Sequence of chain 1.F:
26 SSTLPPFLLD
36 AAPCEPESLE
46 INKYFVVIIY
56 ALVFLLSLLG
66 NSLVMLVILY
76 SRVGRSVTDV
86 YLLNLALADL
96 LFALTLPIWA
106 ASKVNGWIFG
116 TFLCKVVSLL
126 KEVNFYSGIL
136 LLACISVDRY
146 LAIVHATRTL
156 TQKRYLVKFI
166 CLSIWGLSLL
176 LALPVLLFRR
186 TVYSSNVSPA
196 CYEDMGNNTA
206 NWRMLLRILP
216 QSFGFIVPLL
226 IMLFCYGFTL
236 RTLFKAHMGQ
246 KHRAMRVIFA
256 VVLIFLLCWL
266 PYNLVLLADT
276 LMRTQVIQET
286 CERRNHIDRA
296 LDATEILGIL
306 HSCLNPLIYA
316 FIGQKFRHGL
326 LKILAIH

Binding-site contacts:
Ligand atom C5 contacts residue LEU167 of chain 1.F at 4.5 Å (hydrophobic).
Ligand atom C27 contacts residue LEU124 of chain 1.F at 4.4 Å (hydrophobic).
Ligand atom C26 contacts residue VAL128 of chain 1.F at 4.4 Å (hydrophobic).
Ligand atom C6 contacts residue LEU167 of chain 1.F at 3.4 Å (hydrophobic).
Ligand atom C26 contacts residue LEU125 of chain 1.F at 2.9 Å (hydrophobic).
Ligand atom C17 contacts residue TRP170 of chain 1.F at 3.7 Å (hydrophobic).
Ligand atom C4 contacts residue LEU167 of chain 1.F at 4.3 Å (hydrophobic).
Ligand atom C8 contacts residue TRP170 of chain 1.F at 4.2 Å (hydrophobic).
Ligand atom C9 contacts residue TRP170 of chain 1.F at 3.8 Å (hydrophobic).
Ligand atom C25 contacts residue LEU125 of chain 1.F at 4.5 Å (hydrophobic).
Ligand atom C11 contacts residue LEU92 of chain 1.F at 3.7 Å (hydrophobic).
Ligand atom C15 contacts residue TRP170 of chain 1.F at 4.2 Å (hydrophobic).
Ligand atom C13 contacts residue TRP170 of chain 1.F at 4.3 Å (hydrophobic).
Ligand atom C21 contacts residue LEU96 of chain 1.F at 3.1 Å (hydrophobic).
Ligand atom C7 contacts residue TRP170 of chain 1.F at 3.8 Å (hydrophobic).
Ligand atom C16 contacts residue TRP170 of chain 1.F at 4.1 Å (hydrophobic).
Ligand atom C12 contacts residue LEU92 of chain 1.F at 3.5 Å (hydrophobic).
Ligand atom C2 contacts residue ASN89 of chain 1.F at 3.3 Å.
Ligand atom C1 contacts residue ASN89 of chain 1.F at 3.2 Å.
Ligand atom C16 contacts residue LEU174 of chain 1.F at 4.3 Å (hydrophobic).
Ligand atom C12 contacts residue TRP170 of chain 1.F at 3.8 Å (hydrophobic).
Ligand atom C3 contacts residue ASN89 of chain 1.F at 4.1 Å.
Ligand atom C14 contacts residue TRP170 of chain 1.F at 3.6 Å (hydrophobic).
Ligand atom C11 contacts residue TRP170 of chain 1.F at 4.4 Å (hydrophobic).
Ligand atom C7 contacts residue LEU167 of chain 1.F at 3.5 Å (hydrophobic).

This small molecule binds to this protein.
Small molecule (SMILES): CC(C)CCC[C@@H](C)[C@H]1CC[C@H]2[C@@H]3CC=C4C[C@@H](O)CC[C@]4(C)[C@H]3CC[C@]12C